The protein below binds the small molecule below.
Small molecule (SMILES): CC(=O)N[C@@H]1[C@@H](O)[C@H](O)[C@@H](CO)O[C@H]1O

Sequence of chain 4.Q:
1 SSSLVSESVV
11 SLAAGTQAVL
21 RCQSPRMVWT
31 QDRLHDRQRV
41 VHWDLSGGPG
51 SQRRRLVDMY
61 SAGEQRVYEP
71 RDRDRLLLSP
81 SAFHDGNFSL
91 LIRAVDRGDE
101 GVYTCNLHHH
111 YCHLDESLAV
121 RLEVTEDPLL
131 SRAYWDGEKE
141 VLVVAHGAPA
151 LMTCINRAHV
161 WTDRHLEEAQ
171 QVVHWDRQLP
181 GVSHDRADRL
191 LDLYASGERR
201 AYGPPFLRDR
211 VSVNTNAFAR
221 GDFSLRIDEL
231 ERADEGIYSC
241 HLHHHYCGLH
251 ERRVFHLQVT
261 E

Binding-site contacts:
Ligand atom C5 contacts residue ASN87 of chain 4.Q at 3.7 Å.
Ligand atom C2 contacts residue ASN87 of chain 4.Q at 2.4 Å.
Ligand atom N2 contacts residue ASN87 of chain 4.Q at 2.9 Å (h-bond).
Ligand atom C5 contacts residue SER89 of chain 4.Q at 4.3 Å.
Ligand atom O6 contacts residue LEU151 of chain 4.Q at 3.4 Å.
Ligand atom O7 contacts residue ASP85 of chain 4.Q at 4.3 Å.
Ligand atom C1 contacts residue ASN87 of chain 4.Q at 1.4 Å.
Ligand atom C6 contacts residue LEU151 of chain 4.Q at 3.8 Å (hydrophobic).
Ligand atom O7 contacts residue ASN87 of chain 4.Q at 3.9 Å.
Ligand atom O5 contacts residue ASN87 of chain 4.Q at 2.3 Å (h-bond).
Ligand atom C4 contacts residue ASN87 of chain 4.Q at 4.2 Å.
Ligand atom O5 contacts residue SER79 of chain 4.Q at 4.4 Å.
Ligand atom O5 contacts residue SER89 of chain 4.Q at 4.1 Å.
Ligand atom C5 contacts residue LEU151 of chain 4.Q at 4.1 Å (hydrophobic).
Ligand atom C3 contacts residue ASN87 of chain 4.Q at 3.7 Å.
Ligand atom O4 contacts residue LEU151 of chain 4.Q at 3.7 Å.
Ligand atom C7 contacts residue ASN87 of chain 4.Q at 3.6 Å.
Ligand atom C1 contacts residue SER89 of chain 4.Q at 4.5 Å.
Ligand atom C4 contacts residue LEU151 of chain 4.Q at 4.4 Å (hydrophobic).